Binding-site contacts:
Ligand atom N2 contacts residue SER267 of chain 1.A at 4.2 Å.
Ligand atom C2 contacts residue ASN140 of chain 1.A at 2.7 Å.
Ligand atom C7 contacts residue ARG265 of chain 1.A at 3.3 Å.
Ligand atom C7 contacts residue ASN140 of chain 1.A at 4.1 Å.
Ligand atom O5 contacts residue ASN140 of chain 1.A at 2.4 Å (h-bond).
Ligand atom N2 contacts residue ARG265 of chain 1.A at 3.0 Å (salt-bridge).
Ligand atom C1 contacts residue ASN140 of chain 1.A at 1.4 Å.
Ligand atom O7 contacts residue ARG265 of chain 1.A at 3.8 Å.
Ligand atom O7 contacts residue ASN140 of chain 1.A at 4.4 Å.
Ligand atom C1 contacts residue ARG265 of chain 1.A at 4.5 Å.
Ligand atom C3 contacts residue ASN140 of chain 1.A at 3.9 Å.
Ligand atom C2 contacts residue ARG265 of chain 1.A at 4.2 Å.
Ligand atom C1 contacts residue SER267 of chain 1.A at 4.4 Å.
Ligand atom N2 contacts residue ASN140 of chain 1.A at 3.0 Å (h-bond).
Ligand atom C8 contacts residue ARG265 of chain 1.A at 3.8 Å.
Ligand atom C5 contacts residue ASN140 of chain 1.A at 3.6 Å.
Ligand atom C4 contacts residue ASN140 of chain 1.A at 4.3 Å.
Ligand atom O6 contacts residue ASN161 of chain 1.A at 3.9 Å.
Ligand atom C2 contacts residue SER267 of chain 1.A at 4.2 Å.
Ligand atom O5 contacts residue VAL138 of chain 1.A at 4.3 Å.

A small-molecule ligand and the protein it binds are described below.
Small molecule (SMILES): CC(=O)N[C@@H]1[C@@H](O)[C@H](O)[C@@H](CO)O[C@H]1O

Sequence of chain 1.A:
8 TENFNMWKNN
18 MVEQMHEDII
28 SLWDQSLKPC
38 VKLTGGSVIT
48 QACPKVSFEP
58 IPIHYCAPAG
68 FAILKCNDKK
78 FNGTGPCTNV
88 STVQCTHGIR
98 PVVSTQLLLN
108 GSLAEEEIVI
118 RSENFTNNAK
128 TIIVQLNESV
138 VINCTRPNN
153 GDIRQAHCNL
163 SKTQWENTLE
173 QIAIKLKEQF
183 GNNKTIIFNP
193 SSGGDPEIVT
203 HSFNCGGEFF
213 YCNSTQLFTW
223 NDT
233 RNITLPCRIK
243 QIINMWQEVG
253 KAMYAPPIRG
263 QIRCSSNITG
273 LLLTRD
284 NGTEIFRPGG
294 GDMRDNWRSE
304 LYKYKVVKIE